Sequence of chain 1.A:
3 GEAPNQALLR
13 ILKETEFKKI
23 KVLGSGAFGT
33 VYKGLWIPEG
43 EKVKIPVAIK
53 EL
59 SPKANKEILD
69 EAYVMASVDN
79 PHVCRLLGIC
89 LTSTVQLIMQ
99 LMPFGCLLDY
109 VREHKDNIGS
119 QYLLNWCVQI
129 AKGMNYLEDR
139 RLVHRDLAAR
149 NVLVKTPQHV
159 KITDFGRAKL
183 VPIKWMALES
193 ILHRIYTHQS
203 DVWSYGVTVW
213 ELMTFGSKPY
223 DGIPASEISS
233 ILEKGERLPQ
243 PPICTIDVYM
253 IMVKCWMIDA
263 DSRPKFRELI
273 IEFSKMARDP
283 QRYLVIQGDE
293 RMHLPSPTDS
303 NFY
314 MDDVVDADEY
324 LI

Binding-site contacts:
Ligand atom C20 contacts residue GLN98 of chain 1.A at 3.1 Å.
Ligand atom C33 contacts residue ASP162 of chain 1.A at 3.7 Å.
Ligand atom N22 contacts residue MET73 of chain 1.A at 3.5 Å.
Ligand atom F16 contacts residue LEU25 of chain 1.A at 3.5 Å.
Ligand atom C6 contacts residue MET100 of chain 1.A at 3.0 Å (hydrophobic).
Ligand atom C9 contacts residue LEU151 of chain 1.A at 3.6 Å (hydrophobic).
Ligand atom C26 contacts residue THR161 of chain 1.A at 3.5 Å.
Ligand atom F16 contacts residue GLY26 of chain 1.A at 3.3 Å.
Ligand atom F15 contacts residue VAL33 of chain 1.A at 3.3 Å.
Ligand atom C8 contacts residue ALA50 of chain 1.A at 3.6 Å (hydrophobic).
Ligand atom F16 contacts residue VAL33 of chain 1.A at 3.7 Å.
Ligand atom C5 contacts residue MET100 of chain 1.A at 3.7 Å (hydrophobic).
Ligand atom N22 contacts residue THR161 of chain 1.A at 2.8 Å (h-bond).
Ligand atom C27 contacts residue LYS52 of chain 1.A at 3.6 Å.
Ligand atom F31 contacts residue VAL33 of chain 1.A at 3.3 Å.
Ligand atom O32 contacts residue LYS52 of chain 1.A at 2.8 Å (salt-bridge).
Ligand atom C8 contacts residue LEU151 of chain 1.A at 3.8 Å (hydrophobic).
Ligand atom N18 contacts residue GLN98 of chain 1.A at 3.0 Å (h-bond).
Ligand atom C23 contacts residue THR161 of chain 1.A at 3.7 Å.
Ligand atom C23 contacts residue LEU151 of chain 1.A at 3.7 Å (hydrophobic).
Ligand atom C21 contacts residue MET73 of chain 1.A at 3.5 Å (hydrophobic).
Ligand atom F31 contacts residue MET97 of chain 1.A at 3.5 Å.
Ligand atom N24 contacts residue MET97 of chain 1.A at 3.6 Å.
Ligand atom C28 contacts residue ASP162 of chain 1.A at 3.7 Å.
Ligand atom C21 contacts residue CYS82 of chain 1.A at 3.6 Å (hydrophobic).
Ligand atom N18 contacts residue ALA50 of chain 1.A at 3.2 Å.
Ligand atom C20 contacts residue LEU151 of chain 1.A at 3.7 Å (hydrophobic).
Ligand atom N24 contacts residue LEU151 of chain 1.A at 3.3 Å.
Ligand atom C2 contacts residue LEU25 of chain 1.A at 3.6 Å (hydrophobic).
Ligand atom C19 contacts residue LEU151 of chain 1.A at 3.3 Å (hydrophobic).
Ligand atom C23 contacts residue MET97 of chain 1.A at 3.6 Å (hydrophobic).
Ligand atom C27 contacts residue GLU69 of chain 1.A at 3.3 Å.
Ligand atom C1 contacts residue LEU25 of chain 1.A at 3.6 Å (hydrophobic).
Ligand atom C6 contacts residue LEU25 of chain 1.A at 3.7 Å (hydrophobic).
Ligand atom N22 contacts residue MET97 of chain 1.A at 3.6 Å (h-bond).
Ligand atom N7 contacts residue MET100 of chain 1.A at 3.0 Å (h-bond).
Ligand atom C21 contacts residue THR161 of chain 1.A at 3.4 Å.
Ligand atom N18 contacts residue LEU151 of chain 1.A at 3.7 Å.
Ligand atom C19 contacts residue GLN98 of chain 1.A at 3.5 Å.
Ligand atom C33 contacts residue LYS52 of chain 1.A at 3.6 Å.

This protein binds this small molecule.
Small molecule (SMILES): CO[C@@H]1CCN(c2nccc(Nc3cc4c(cn3)nc([C@@H](C)O)n4[C@@H](C)C(F)(F)F)n2)C[C@@H]1F